Binding-site contacts:
Ligand atom C3 contacts residue THR1087 of chain 1.B at 3.8 Å.
Ligand atom C3 contacts residue ASN1085 of chain 1.B at 3.8 Å.
Ligand atom C2 contacts residue ASN1085 of chain 1.B at 2.4 Å.
Ligand atom O5 contacts residue PHE1090 of chain 1.B at 3.9 Å.
Ligand atom C8 contacts residue HIS1088 of chain 1.B at 4.1 Å.
Ligand atom C1 contacts residue ASN1085 of chain 1.B at 1.4 Å.
Ligand atom C4 contacts residue HIS1088 of chain 1.B at 3.9 Å.
Ligand atom C1 contacts residue HIS1088 of chain 1.B at 4.0 Å.
Ligand atom O5 contacts residue THR1087 of chain 1.B at 4.2 Å.
Ligand atom O4 contacts residue HIS1088 of chain 1.B at 3.5 Å.
Ligand atom C6 contacts residue PHE1090 of chain 1.B at 3.5 Å (hydrophobic).
Ligand atom O5 contacts residue HIS1088 of chain 1.B at 3.9 Å.
Ligand atom C8 contacts residue ASN1085 of chain 1.B at 4.0 Å.
Ligand atom C7 contacts residue ASN1085 of chain 1.B at 3.2 Å.
Ligand atom C1 contacts residue THR1087 of chain 1.B at 3.3 Å.
Ligand atom O7 contacts residue ASN1085 of chain 1.B at 3.1 Å (h-bond).
Ligand atom O7 contacts residue HIS1088 of chain 1.B at 2.9 Å (h-bond).
Ligand atom C5 contacts residue ASN1085 of chain 1.B at 3.7 Å.
Ligand atom O5 contacts residue ASN1085 of chain 1.B at 2.4 Å (h-bond).
Ligand atom N2 contacts residue ASN1085 of chain 1.B at 2.9 Å (h-bond).
Ligand atom C4 contacts residue ASN1085 of chain 1.B at 4.2 Å.
Ligand atom O6 contacts residue PHE1090 of chain 1.B at 4.3 Å.
Ligand atom C5 contacts residue THR1087 of chain 1.B at 4.2 Å.
Ligand atom C3 contacts residue HIS1088 of chain 1.B at 4.0 Å.
Ligand atom N2 contacts residue THR1087 of chain 1.B at 3.6 Å.
Ligand atom C2 contacts residue THR1087 of chain 1.B at 3.7 Å.
Ligand atom C5 contacts residue PHE1090 of chain 1.B at 4.1 Å (hydrophobic).
Ligand atom C6 contacts residue HIS1088 of chain 1.B at 4.0 Å.
Ligand atom C5 contacts residue HIS1088 of chain 1.B at 3.3 Å.
Ligand atom C7 contacts residue HIS1088 of chain 1.B at 3.9 Å.

The protein below binds the small molecule below.
Small molecule (SMILES): CC(=O)N[C@H]1[C@H](O[C@H]2[C@H](O)[C@@H](NC(C)=O)CO[C@@H]2CO)O[C@H](CO)[C@@H](O)[C@@H]1O

Sequence of chain 1.B:
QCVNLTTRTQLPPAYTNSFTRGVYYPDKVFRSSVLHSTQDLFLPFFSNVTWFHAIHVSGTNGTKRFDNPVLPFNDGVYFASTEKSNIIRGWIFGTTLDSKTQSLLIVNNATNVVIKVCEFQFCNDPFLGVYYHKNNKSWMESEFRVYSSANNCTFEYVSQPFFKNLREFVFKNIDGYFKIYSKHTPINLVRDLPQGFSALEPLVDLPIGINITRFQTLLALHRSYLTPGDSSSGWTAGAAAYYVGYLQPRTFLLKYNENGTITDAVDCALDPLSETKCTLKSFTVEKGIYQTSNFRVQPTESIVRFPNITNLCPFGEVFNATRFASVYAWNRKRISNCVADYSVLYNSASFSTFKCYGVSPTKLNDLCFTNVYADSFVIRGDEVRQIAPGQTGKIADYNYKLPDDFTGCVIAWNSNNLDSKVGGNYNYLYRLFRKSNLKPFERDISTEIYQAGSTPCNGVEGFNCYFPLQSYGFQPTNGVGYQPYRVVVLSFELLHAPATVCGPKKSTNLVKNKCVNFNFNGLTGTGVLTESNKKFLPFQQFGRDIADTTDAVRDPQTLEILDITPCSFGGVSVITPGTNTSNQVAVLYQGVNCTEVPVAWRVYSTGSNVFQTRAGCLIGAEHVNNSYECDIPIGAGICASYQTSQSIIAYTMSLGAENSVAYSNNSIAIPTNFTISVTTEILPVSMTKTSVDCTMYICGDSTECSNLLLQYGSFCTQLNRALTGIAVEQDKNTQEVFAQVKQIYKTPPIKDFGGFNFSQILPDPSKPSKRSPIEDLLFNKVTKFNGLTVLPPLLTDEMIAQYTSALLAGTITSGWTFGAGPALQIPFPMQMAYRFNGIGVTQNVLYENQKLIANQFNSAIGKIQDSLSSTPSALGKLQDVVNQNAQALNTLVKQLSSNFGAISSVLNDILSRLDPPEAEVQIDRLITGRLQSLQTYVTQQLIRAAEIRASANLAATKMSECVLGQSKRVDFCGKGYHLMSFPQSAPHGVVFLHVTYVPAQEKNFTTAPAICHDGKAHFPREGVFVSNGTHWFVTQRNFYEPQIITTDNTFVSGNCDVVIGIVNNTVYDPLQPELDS